Binding-site contacts:
Ligand atom O6 contacts residue ASN23 of chain 1.K at 3.5 Å.
Ligand atom O4U contacts residue VAL166 of chain 1.K at 3.5 Å (h-bond).
Ligand atom C6 contacts residue ASN23 of chain 1.K at 3.6 Å.
Ligand atom O5 contacts residue ASN23 of chain 1.K at 3.3 Å (h-bond).
Ligand atom C4D contacts residue LYS123 of chain 1.K at 3.8 Å.
Ligand atom C4 contacts residue ASP307 of chain 1.K at 3.1 Å.
Ligand atom O2E contacts residue LYS22 of chain 1.K at 2.7 Å (salt-bridge).
Ligand atom C4D contacts residue ARG95 of chain 1.K at 3.5 Å.
Ligand atom O1E contacts residue ARG373 of chain 1.K at 3.2 Å (salt-bridge).
Ligand atom O2E contacts residue ASP307 of chain 1.K at 3.5 Å (salt-bridge).
Ligand atom C5U contacts residue VAL166 of chain 1.K at 3.1 Å (hydrophobic).
Ligand atom C5U contacts residue GLY167 of chain 1.K at 3.7 Å.
Ligand atom C2E contacts residue LYS22 of chain 1.K at 3.5 Å.
Ligand atom O2B contacts residue GLY167 of chain 1.K at 3.7 Å.
Ligand atom C3D contacts residue ARG95 of chain 1.K at 3.6 Å.
Ligand atom O1E contacts residue ASP307 of chain 1.K at 3.0 Å (salt-bridge).
Ligand atom O4 contacts residue ASP307 of chain 1.K at 2.6 Å (salt-bridge).
Ligand atom C1E contacts residue ASP307 of chain 1.K at 3.4 Å.
Ligand atom C1E contacts residue ARG373 of chain 1.K at 3.8 Å.
Ligand atom O2A contacts residue GLY167 of chain 1.K at 3.6 Å.
Ligand atom O2U contacts residue PHE330 of chain 1.K at 3.4 Å.
Ligand atom O3 contacts residue ASP307 of chain 1.K at 3.4 Å (salt-bridge).
Ligand atom O3D contacts residue ARG124 of chain 1.K at 2.6 Å (salt-bridge).
Ligand atom C6U contacts residue SER165 of chain 1.K at 3.3 Å.
Ligand atom O2B contacts residue VAL166 of chain 1.K at 3.2 Å.
Ligand atom O1A contacts residue ALA96 of chain 1.K at 3.5 Å.
Ligand atom O6 contacts residue VAL166 of chain 1.K at 3.5 Å.
Ligand atom O2E contacts residue ARG373 of chain 1.K at 2.9 Å (salt-bridge).
Ligand atom O3D contacts residue ARG95 of chain 1.K at 3.2 Å (salt-bridge).
Ligand atom O2E contacts residue ASN23 of chain 1.K at 3.1 Å (h-bond).
Ligand atom O1E contacts residue ARG333 of chain 1.K at 2.9 Å (salt-bridge).
Ligand atom C8 contacts residue QPA119 of chain 1.K at 3.1 Å.
Ligand atom C4 contacts residue ASN23 of chain 1.K at 3.8 Å.
Ligand atom C1E contacts residue LYS22 of chain 1.K at 3.5 Å.
Ligand atom C4U contacts residue VAL166 of chain 1.K at 3.7 Å (hydrophobic).
Ligand atom O2D contacts residue PRO125 of chain 1.K at 3.4 Å (h-bond).
Ligand atom O4D contacts residue LYS123 of chain 1.K at 3.6 Å.
Ligand atom O2A contacts residue HIS129 of chain 1.K at 3.7 Å.
Ligand atom O5D contacts residue ARG95 of chain 1.K at 3.4 Å.
Ligand atom C5U contacts residue SER165 of chain 1.K at 3.4 Å.

The small molecule below binds the protein below.
Small molecule (SMILES): CC(=O)N[C@H]1[C@@H](O[P](=O)(O)O[P](=O)(O)OC[C@H]2O[C@@H](n3ccc(=O)[nH]c3=O)[C@H](O)[C@@H]2O)O[C@H](CO)[C@@H](O)[C@@H]1O[C@H](C)C(=O)O

Sequence of chain 1.K:
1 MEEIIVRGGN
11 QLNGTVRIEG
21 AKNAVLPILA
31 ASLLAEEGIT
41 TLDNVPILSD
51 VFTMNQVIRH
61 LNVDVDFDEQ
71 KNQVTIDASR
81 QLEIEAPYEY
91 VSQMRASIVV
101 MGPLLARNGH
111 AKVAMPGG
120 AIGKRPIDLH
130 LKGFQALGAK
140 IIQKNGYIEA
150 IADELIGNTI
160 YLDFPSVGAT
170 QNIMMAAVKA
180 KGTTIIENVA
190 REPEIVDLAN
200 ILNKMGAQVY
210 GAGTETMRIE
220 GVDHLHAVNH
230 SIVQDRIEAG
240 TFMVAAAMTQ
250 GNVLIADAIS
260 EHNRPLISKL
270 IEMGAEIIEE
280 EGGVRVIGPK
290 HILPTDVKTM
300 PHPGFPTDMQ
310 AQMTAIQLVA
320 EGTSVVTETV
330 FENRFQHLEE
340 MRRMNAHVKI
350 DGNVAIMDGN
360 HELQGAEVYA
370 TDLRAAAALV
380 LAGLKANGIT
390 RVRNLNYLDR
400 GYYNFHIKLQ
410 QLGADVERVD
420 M